A small-molecule ligand and the protein it binds are described below.
Small molecule (SMILES): CC(=O)N[C@@H]1[C@@H](O)[C@H](O)[C@@H](CO)O[C@H]1O

Binding-site contacts:
Ligand atom O4 contacts residue ASN198 of chain 1.C at 4.4 Å.
Ligand atom O5 contacts residue ASN198 of chain 1.C at 2.4 Å (h-bond).
Ligand atom C1 contacts residue HIS245 of chain 1.C at 3.6 Å.
Ligand atom O6 contacts residue PRO247 of chain 1.C at 4.2 Å.
Ligand atom C1 contacts residue ASN198 of chain 1.C at 1.4 Å.
Ligand atom O6 contacts residue ASN198 of chain 1.C at 3.6 Å.
Ligand atom C5 contacts residue ASN198 of chain 1.C at 3.7 Å.
Ligand atom N2 contacts residue ASN198 of chain 1.C at 2.9 Å (h-bond).
Ligand atom C4 contacts residue ASN198 of chain 1.C at 4.3 Å.
Ligand atom O6 contacts residue HIS245 of chain 1.C at 4.3 Å.
Ligand atom C2 contacts residue ASN198 of chain 1.C at 2.5 Å.
Ligand atom C3 contacts residue ASN198 of chain 1.C at 3.8 Å.
Ligand atom O3 contacts residue ASN198 of chain 1.C at 4.3 Å.
Ligand atom C7 contacts residue ASN198 of chain 1.C at 4.0 Å.
Ligand atom C6 contacts residue ASN198 of chain 1.C at 4.2 Å.
Ligand atom O7 contacts residue ASN198 of chain 1.C at 4.4 Å.

Sequence of chain 1.C:
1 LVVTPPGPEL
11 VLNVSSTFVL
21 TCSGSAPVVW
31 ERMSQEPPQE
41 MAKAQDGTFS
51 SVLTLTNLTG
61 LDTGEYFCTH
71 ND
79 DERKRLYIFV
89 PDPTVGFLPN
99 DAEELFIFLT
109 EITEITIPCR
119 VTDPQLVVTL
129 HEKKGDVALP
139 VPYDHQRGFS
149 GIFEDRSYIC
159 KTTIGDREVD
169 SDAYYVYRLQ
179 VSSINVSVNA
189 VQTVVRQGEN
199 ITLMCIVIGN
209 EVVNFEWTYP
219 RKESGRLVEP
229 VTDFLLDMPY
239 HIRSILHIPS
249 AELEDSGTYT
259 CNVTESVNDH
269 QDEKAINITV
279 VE